Binding-site contacts:
Ligand atom O3 contacts residue ALA46 of chain 1.K at 3.4 Å.
Ligand atom C7 contacts residue THR1 of chain 1.K at 4.3 Å.
Ligand atom C4 contacts residue GLY47 of chain 1.K at 4.2 Å.
Ligand atom O3 contacts residue GLY47 of chain 1.K at 3.3 Å (h-bond).
Ligand atom C9 contacts residue THR1 of chain 1.K at 2.6 Å.
Ligand atom C21 contacts residue THR21 of chain 1.K at 3.9 Å.
Ligand atom C11 contacts residue THR1 of chain 1.K at 4.1 Å.
Ligand atom O19 contacts residue GLY47 of chain 1.K at 4.3 Å.
Ligand atom C6 contacts residue THR1 of chain 1.K at 3.6 Å.
Ligand atom C5 contacts residue LYS33 of chain 1.K at 3.8 Å.
Ligand atom C5 contacts residue THR1 of chain 1.K at 3.0 Å.
Ligand atom O10 contacts residue THR1 of chain 1.K at 2.8 Å (h-bond).
Ligand atom C24 contacts residue THR21 of chain 1.K at 3.9 Å.
Ligand atom C14 contacts residue THR21 of chain 1.K at 3.3 Å.
Ligand atom C1 contacts residue THR1 of chain 1.K at 1.3 Å.
Ligand atom C23 contacts residue THR21 of chain 1.K at 3.3 Å.
Ligand atom O12 contacts residue ARG19 of chain 1.K at 3.9 Å.
Ligand atom C23 contacts residue ALA22 of chain 1.K at 3.3 Å (hydrophobic).
Ligand atom O12 contacts residue THR21 of chain 1.K at 2.8 Å (h-bond).
Ligand atom C15 contacts residue THR21 of chain 1.K at 4.3 Å.
Ligand atom C7 contacts residue ALA20 of chain 1.K at 3.9 Å (hydrophobic).
Ligand atom C11 contacts residue ALA20 of chain 1.K at 4.3 Å (hydrophobic).
Ligand atom C24 contacts residue ALA20 of chain 1.K at 4.1 Å (hydrophobic).
Ligand atom C11 contacts residue THR21 of chain 1.K at 4.0 Å.
Ligand atom C22 contacts residue THR21 of chain 1.K at 3.9 Å.
Ligand atom C9 contacts residue ARG19 of chain 1.K at 4.2 Å.
Ligand atom C7 contacts residue ARG19 of chain 1.K at 4.2 Å.
Ligand atom C16 contacts residue THR21 of chain 1.K at 4.2 Å.
Ligand atom C6 contacts residue MET45 of chain 1.K at 3.8 Å (hydrophobic).
Ligand atom C4 contacts residue THR1 of chain 1.K at 2.4 Å.
Ligand atom C25 contacts residue THR21 of chain 1.K at 4.4 Å.
Ligand atom C1 contacts residue LYS33 of chain 1.K at 4.0 Å.
Ligand atom N20 contacts residue THR21 of chain 1.K at 2.8 Å (h-bond).
Ligand atom O3 contacts residue THR1 of chain 1.K at 2.3 Å (h-bond).
Ligand atom C18 contacts residue THR21 of chain 1.K at 3.5 Å.
Ligand atom C6 contacts residue LYS33 of chain 1.K at 4.0 Å.
Ligand atom O12 contacts residue ALA20 of chain 1.K at 3.3 Å.
Ligand atom N13 contacts residue THR21 of chain 1.K at 4.3 Å.
Ligand atom C5 contacts residue ARG19 of chain 1.K at 3.9 Å.
Ligand atom C6 contacts residue GLY47 of chain 1.K at 4.0 Å.

This small molecule binds to this protein.
Small molecule (SMILES): CC(C)[C@H](NC(=O)[C@@H](NC(=O)[C@H](O)[C@@H](C(=O)O)C(C)C)C(C)C)C(=O)O

Sequence of chain 1.K:
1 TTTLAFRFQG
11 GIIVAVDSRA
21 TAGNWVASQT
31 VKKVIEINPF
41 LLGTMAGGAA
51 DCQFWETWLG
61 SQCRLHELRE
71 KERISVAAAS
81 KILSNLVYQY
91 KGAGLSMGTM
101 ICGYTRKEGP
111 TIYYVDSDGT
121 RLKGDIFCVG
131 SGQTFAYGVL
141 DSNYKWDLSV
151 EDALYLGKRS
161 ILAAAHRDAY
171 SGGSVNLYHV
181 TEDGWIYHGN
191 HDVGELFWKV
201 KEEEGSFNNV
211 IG